This protein binds this small molecule.
Small molecule (SMILES): CC(=O)N[C@@H]1[C@@H](O)[C@H](O)[C@@H](CO)O[C@H]1O

Sequence of chain 1.B:
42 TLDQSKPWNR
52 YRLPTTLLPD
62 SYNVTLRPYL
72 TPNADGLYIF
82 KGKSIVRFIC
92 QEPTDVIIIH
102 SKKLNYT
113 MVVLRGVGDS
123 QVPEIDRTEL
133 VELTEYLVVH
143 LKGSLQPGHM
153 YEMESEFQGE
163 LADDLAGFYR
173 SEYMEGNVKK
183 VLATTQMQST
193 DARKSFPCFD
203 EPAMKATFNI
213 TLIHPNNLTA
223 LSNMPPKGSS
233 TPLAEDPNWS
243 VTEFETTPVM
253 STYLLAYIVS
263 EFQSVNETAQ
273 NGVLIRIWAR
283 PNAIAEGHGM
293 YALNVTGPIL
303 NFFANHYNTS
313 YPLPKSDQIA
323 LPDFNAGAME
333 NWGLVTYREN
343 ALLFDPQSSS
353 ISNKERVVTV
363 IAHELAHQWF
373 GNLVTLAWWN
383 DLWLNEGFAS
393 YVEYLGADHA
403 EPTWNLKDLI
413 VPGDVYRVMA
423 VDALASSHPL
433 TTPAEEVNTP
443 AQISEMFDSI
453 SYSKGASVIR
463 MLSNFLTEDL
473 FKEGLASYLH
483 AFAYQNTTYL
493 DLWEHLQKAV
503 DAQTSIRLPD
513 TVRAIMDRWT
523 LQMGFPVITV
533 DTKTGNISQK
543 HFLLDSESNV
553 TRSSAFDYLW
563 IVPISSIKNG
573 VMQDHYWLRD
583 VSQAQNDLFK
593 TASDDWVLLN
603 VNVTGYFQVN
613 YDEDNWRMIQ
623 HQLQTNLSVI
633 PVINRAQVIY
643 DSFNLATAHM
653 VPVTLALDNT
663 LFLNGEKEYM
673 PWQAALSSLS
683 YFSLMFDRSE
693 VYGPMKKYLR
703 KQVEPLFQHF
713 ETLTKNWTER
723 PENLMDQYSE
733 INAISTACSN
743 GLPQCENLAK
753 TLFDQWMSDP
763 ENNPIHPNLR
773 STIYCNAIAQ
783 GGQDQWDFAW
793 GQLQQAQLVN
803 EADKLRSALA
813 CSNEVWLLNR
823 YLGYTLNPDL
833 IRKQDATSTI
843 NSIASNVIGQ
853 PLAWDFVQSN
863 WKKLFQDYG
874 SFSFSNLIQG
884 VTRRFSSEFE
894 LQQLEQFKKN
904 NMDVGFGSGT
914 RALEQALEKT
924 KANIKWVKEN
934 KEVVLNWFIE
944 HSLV

Binding-site contacts:
Ligand atom O7 contacts residue ILE80 of chain 1.B at 4.1 Å.
Ligand atom C1 contacts residue ASN106 of chain 1.B at 1.4 Å.
Ligand atom C8 contacts residue ILE80 of chain 1.B at 3.8 Å (hydrophobic).
Ligand atom C8 contacts residue GLY161 of chain 1.B at 3.3 Å.
Ligand atom C7 contacts residue ILE80 of chain 1.B at 4.4 Å (hydrophobic).
Ligand atom O7 contacts residue ASN106 of chain 1.B at 4.0 Å.
Ligand atom C4 contacts residue ASN106 of chain 1.B at 4.0 Å.
Ligand atom C8 contacts residue GLN160 of chain 1.B at 4.0 Å.
Ligand atom C3 contacts residue ASN106 of chain 1.B at 3.5 Å.
Ligand atom O7 contacts residue LEU78 of chain 1.B at 4.4 Å.
Ligand atom O5 contacts residue ASN106 of chain 1.B at 2.4 Å (h-bond).
Ligand atom N2 contacts residue ASN106 of chain 1.B at 2.5 Å (h-bond).
Ligand atom O3 contacts residue LEU78 of chain 1.B at 4.0 Å.
Ligand atom O3 contacts residue ASN106 of chain 1.B at 4.5 Å.
Ligand atom C5 contacts residue ASN106 of chain 1.B at 3.6 Å.
Ligand atom C8 contacts residue ASN106 of chain 1.B at 4.3 Å.
Ligand atom C8 contacts residue GLU162 of chain 1.B at 3.5 Å.
Ligand atom C7 contacts residue ASN106 of chain 1.B at 3.4 Å.
Ligand atom C2 contacts residue ASN106 of chain 1.B at 2.1 Å.